Binding-site contacts:
Ligand atom C23 contacts residue GLY18 of chain 1.A at 3.4 Å.
Ligand atom N14 contacts residue GLY235 of chain 1.A at 3.8 Å.
Ligand atom N14 contacts residue ASP233 of chain 1.A at 2.8 Å (salt-bridge).
Ligand atom C4 contacts residue GLY235 of chain 1.A at 3.8 Å.
Ligand atom N15 contacts residue GLY235 of chain 1.A at 3.0 Å (h-bond).
Ligand atom C11 contacts residue ILE123 of chain 1.A at 3.7 Å (hydrophobic).
Ligand atom C7 contacts residue PHE113 of chain 1.A at 3.8 Å (hydrophobic).
Ligand atom N2 contacts residue ASP37 of chain 1.A at 2.7 Å (salt-bridge).
Ligand atom C13 contacts residue TYR76 of chain 1.A at 3.3 Å (hydrophobic).
Ligand atom C10 contacts residue GLY235 of chain 1.A at 3.2 Å.
Ligand atom C21 contacts residue GLY18 of chain 1.A at 3.7 Å.
Ligand atom N15 contacts residue LEU35 of chain 1.A at 3.3 Å.
Ligand atom C13 contacts residue ILE123 of chain 1.A at 3.8 Å (hydrophobic).
Ligand atom CL2 contacts residue ALA340 of chain 1.A at 3.4 Å.
Ligand atom N25 contacts residue THR236 of chain 1.A at 3.8 Å.
Ligand atom C12 contacts residue ILE123 of chain 1.A at 3.8 Å (hydrophobic).
Ligand atom C19 contacts residue GLY16 of chain 1.A at 3.4 Å.
Ligand atom C9 contacts residue LEU35 of chain 1.A at 3.6 Å (hydrophobic).
Ligand atom N14 contacts residue ASP37 of chain 1.A at 2.7 Å (salt-bridge).
Ligand atom C18 contacts residue ILE115 of chain 1.A at 3.7 Å (hydrophobic).
Ligand atom C3 contacts residue ASP37 of chain 1.A at 3.5 Å.
Ligand atom C16 contacts residue GLY235 of chain 1.A at 3.7 Å.
Ligand atom C3 contacts residue GLY235 of chain 1.A at 3.7 Å.
Ligand atom N14 contacts residue GLY39 of chain 1.A at 3.6 Å.
Ligand atom C21 contacts residue THR237 of chain 1.A at 3.9 Å.
Ligand atom CL2 contacts residue THR237 of chain 1.A at 3.8 Å.
Ligand atom C23 contacts residue THR237 of chain 1.A at 3.5 Å.
Ligand atom C8 contacts residue LEU35 of chain 1.A at 3.9 Å (hydrophobic).
Ligand atom C3 contacts residue ASP233 of chain 1.A at 3.9 Å.
Ligand atom C24 contacts residue THR236 of chain 1.A at 3.7 Å.
Ligand atom C13 contacts residue ASP37 of chain 1.A at 3.6 Å.
Ligand atom C24 contacts residue GLY18 of chain 1.A at 3.8 Å.
Ligand atom C9 contacts residue GLY235 of chain 1.A at 3.6 Å.
Ligand atom N25 contacts residue GLY235 of chain 1.A at 3.1 Å (h-bond).
Ligand atom C24 contacts residue SER234 of chain 1.A at 3.3 Å.
Ligand atom C22 contacts residue THR237 of chain 1.A at 3.1 Å.
Ligand atom C24 contacts residue GLY235 of chain 1.A at 3.5 Å.
Ligand atom C20 contacts residue GLY235 of chain 1.A at 3.6 Å.
Ligand atom C22 contacts residue GLY18 of chain 1.A at 3.2 Å.
Ligand atom C1 contacts residue ASP37 of chain 1.A at 3.6 Å.

A protein and the small-molecule ligand that binds it are described below.
Small molecule (SMILES): C[C@@]1(c2cccc(Nc3cccc4cc(Cl)cnc34)c2)COCC(N)=N1

Sequence of chain 1.A:
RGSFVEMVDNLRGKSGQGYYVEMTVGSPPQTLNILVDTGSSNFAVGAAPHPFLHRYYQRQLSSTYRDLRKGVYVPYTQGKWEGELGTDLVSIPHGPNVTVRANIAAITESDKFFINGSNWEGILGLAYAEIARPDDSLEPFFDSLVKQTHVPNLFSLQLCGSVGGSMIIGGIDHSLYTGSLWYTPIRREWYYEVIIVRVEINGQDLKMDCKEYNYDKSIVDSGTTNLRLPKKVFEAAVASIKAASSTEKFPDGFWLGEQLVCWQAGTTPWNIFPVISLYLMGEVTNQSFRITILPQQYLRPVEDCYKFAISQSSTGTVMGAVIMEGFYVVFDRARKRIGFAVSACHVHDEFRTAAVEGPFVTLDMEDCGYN